Sequence of chain 3.A:
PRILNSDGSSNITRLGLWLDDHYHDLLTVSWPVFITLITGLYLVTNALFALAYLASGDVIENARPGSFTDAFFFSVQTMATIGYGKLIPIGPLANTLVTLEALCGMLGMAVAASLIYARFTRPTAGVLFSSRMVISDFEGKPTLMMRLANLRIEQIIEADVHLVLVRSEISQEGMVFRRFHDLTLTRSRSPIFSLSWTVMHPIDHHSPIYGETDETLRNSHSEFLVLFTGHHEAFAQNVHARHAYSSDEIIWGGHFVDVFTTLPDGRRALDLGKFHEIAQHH

This small molecule binds to this protein.
Small molecule (SMILES): C[N+](C)(C)[O-]

Sequence of chain 1.A:
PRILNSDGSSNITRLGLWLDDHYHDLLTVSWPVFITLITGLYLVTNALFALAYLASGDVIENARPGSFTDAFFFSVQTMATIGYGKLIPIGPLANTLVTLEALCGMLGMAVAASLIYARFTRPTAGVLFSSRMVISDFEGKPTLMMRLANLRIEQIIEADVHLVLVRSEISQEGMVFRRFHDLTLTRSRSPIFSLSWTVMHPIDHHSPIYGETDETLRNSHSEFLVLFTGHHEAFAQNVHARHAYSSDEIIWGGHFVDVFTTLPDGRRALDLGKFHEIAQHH

Binding-site contacts:
Ligand atom CAD contacts residue TYR132 of chain 1.A at 4.1 Å (hydrophobic).
Ligand atom OAE contacts residue ALA133 of chain 1.A at 4.5 Å.
Ligand atom NAC contacts residue GLN252 of chain 3.A at 4.3 Å.
Ligand atom CAB contacts residue ALA251 of chain 3.A at 3.5 Å (hydrophobic).
Ligand atom OAE contacts residue PHE250 of chain 3.A at 4.3 Å.
Ligand atom CAD contacts residue TYR132 of chain 3.A at 4.3 Å (hydrophobic).
Ligand atom OAE contacts residue GLN252 of chain 3.A at 3.8 Å.
Ligand atom CAB contacts residue PHE250 of chain 3.A at 4.5 Å (hydrophobic).
Ligand atom OAE contacts residue TYR132 of chain 3.A at 3.8 Å.
Ligand atom CAD contacts residue THR136 of chain 1.A at 3.4 Å.
Ligand atom CAA contacts residue TYR132 of chain 3.A at 3.6 Å (hydrophobic).
Ligand atom NAC contacts residue TYR132 of chain 3.A at 4.1 Å.
Ligand atom CAB contacts residue GLN252 of chain 3.A at 3.8 Å.